Sequence of chain 4.A:
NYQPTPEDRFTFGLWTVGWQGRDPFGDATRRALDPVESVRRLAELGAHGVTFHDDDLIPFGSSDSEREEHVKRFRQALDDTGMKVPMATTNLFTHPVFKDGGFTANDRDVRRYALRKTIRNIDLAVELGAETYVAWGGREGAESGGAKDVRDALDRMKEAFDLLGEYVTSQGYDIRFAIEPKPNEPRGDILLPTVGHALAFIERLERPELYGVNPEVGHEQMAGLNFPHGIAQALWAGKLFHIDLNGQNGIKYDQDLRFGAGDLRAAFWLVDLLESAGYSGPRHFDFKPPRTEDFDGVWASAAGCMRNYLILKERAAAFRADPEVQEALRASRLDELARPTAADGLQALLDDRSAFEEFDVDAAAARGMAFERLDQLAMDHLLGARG

Binding-site contacts:
Ligand atom O3 contacts residue HIS220 of chain 4.A at 3.3 Å.
Ligand atom C5 contacts residue GLU181 of chain 4.A at 4.1 Å.
Ligand atom C4 contacts residue ASP287 of chain 4.A at 3.6 Å.
Ligand atom C1 contacts residue HIS54 of chain 4.A at 3.6 Å.
Ligand atom C3 contacts residue GLU181 of chain 4.A at 3.8 Å.
Ligand atom C4 contacts residue ASP245 of chain 4.A at 4.2 Å.
Ligand atom O5 contacts residue PHE94 of chain 4.A at 3.9 Å.
Ligand atom O4 contacts residue GLU217 of chain 4.A at 4.2 Å.
Ligand atom C3 contacts residue ASP287 of chain 4.A at 3.1 Å.
Ligand atom O4 contacts residue ASP245 of chain 4.A at 2.8 Å (salt-bridge).
Ligand atom O1 contacts residue TRP16 of chain 4.A at 3.5 Å (h-bond).
Ligand atom O5 contacts residue HIS54 of chain 4.A at 2.8 Å (h-bond).
Ligand atom O2 contacts residue TRP137 of chain 4.A at 3.7 Å.
Ligand atom C6 contacts residue TRP16 of chain 4.A at 4.0 Å (hydrophobic).
Ligand atom O4 contacts residue GLU181 of chain 4.A at 2.5 Å (salt-bridge).
Ligand atom O4 contacts residue ASP287 of chain 4.A at 3.0 Å (salt-bridge).
Ligand atom C1 contacts residue TRP137 of chain 4.A at 3.6 Å (hydrophobic).
Ligand atom O4 contacts residue MN1 of chain 4.B at 2.0 Å.
Ligand atom O3 contacts residue ASP287 of chain 4.A at 2.8 Å (salt-bridge).
Ligand atom C3 contacts residue MN1 of chain 4.B at 3.0 Å.
Ligand atom O6 contacts residue THR90 of chain 4.A at 3.6 Å.
Ligand atom O6 contacts residue VAL135 of chain 4.A at 3.5 Å.
Ligand atom C6 contacts residue HIS54 of chain 4.A at 3.5 Å.
Ligand atom C5 contacts residue TRP16 of chain 4.A at 3.8 Å (hydrophobic).
Ligand atom O6 contacts residue TRP137 of chain 4.A at 3.4 Å.
Ligand atom C6 contacts residue GLU181 of chain 4.A at 3.8 Å.
Ligand atom C1 contacts residue PHE94 of chain 4.A at 3.7 Å (hydrophobic).
Ligand atom O5 contacts residue TRP137 of chain 4.A at 3.7 Å.
Ligand atom O3 contacts residue GLU217 of chain 4.A at 3.1 Å (salt-bridge).
Ligand atom O6 contacts residue GLU181 of chain 4.A at 3.3 Å (salt-bridge).
Ligand atom C5 contacts residue HIS54 of chain 4.A at 3.5 Å.
Ligand atom C6 contacts residue THR90 of chain 4.A at 3.8 Å.
Ligand atom C4 contacts residue MN1 of chain 4.B at 3.0 Å.
Ligand atom O1 contacts residue HIS54 of chain 4.A at 3.3 Å.
Ligand atom O3 contacts residue MN1 of chain 4.B at 2.2 Å.
Ligand atom O3 contacts residue GLU181 of chain 4.A at 2.9 Å (salt-bridge).
Ligand atom C2 contacts residue TRP137 of chain 4.A at 3.5 Å (hydrophobic).
Ligand atom O1 contacts residue PHE94 of chain 4.A at 4.0 Å.
Ligand atom O2 contacts residue PHE26 of chain 2.A at 3.3 Å.
Ligand atom C4 contacts residue GLU181 of chain 4.A at 3.1 Å.

Sequence of chain 2.A:
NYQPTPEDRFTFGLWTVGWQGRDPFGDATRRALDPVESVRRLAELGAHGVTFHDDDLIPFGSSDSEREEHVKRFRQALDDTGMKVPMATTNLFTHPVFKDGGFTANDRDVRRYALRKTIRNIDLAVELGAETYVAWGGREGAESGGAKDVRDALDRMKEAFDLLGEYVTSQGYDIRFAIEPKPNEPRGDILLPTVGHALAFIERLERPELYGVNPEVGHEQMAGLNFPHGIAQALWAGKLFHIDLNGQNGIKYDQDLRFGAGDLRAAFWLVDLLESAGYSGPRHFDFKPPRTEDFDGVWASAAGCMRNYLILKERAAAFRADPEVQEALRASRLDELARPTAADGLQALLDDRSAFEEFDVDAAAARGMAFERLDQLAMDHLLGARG

A small-molecule ligand and the protein it binds are described below.
Small molecule (SMILES): OC[C@H]1O[C@H](O)[C@H](O)[C@@H](O)[C@@H]1O